Sequence of chain 1.G:
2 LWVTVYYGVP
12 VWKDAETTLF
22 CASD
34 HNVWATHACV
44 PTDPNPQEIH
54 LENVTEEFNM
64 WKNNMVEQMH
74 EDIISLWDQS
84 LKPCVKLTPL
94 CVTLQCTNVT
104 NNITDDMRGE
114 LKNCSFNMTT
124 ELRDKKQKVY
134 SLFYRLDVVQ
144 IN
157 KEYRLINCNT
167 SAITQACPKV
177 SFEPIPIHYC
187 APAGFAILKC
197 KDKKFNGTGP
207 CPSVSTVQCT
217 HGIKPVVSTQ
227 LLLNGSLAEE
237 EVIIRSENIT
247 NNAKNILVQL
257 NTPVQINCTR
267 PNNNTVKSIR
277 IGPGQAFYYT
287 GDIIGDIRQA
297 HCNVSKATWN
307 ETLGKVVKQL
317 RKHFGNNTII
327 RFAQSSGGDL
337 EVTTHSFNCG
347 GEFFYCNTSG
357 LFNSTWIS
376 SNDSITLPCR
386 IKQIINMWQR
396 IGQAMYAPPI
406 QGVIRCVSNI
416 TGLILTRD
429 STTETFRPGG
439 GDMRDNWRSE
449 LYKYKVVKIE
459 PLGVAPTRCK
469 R

Binding-site contacts:
Ligand atom C5 contacts residue ASN244 of chain 1.G at 3.8 Å.
Ligand atom C1 contacts residue ASN244 of chain 1.G at 1.5 Å.
Ligand atom O5 contacts residue THR246 of chain 1.G at 4.2 Å.
Ligand atom O6 contacts residue ASN247 of chain 1.G at 3.8 Å.
Ligand atom C5 contacts residue THR246 of chain 1.G at 4.0 Å.
Ligand atom O5 contacts residue ASN244 of chain 1.G at 2.5 Å (h-bond).
Ligand atom C2 contacts residue ASN244 of chain 1.G at 2.6 Å.
Ligand atom C3 contacts residue ASN244 of chain 1.G at 3.9 Å.
Ligand atom C1 contacts residue THR246 of chain 1.G at 4.1 Å.
Ligand atom C1 contacts residue ASN247 of chain 1.G at 4.2 Å.
Ligand atom C8 contacts residue ASN244 of chain 1.G at 4.0 Å.
Ligand atom N2 contacts residue ASN244 of chain 1.G at 3.0 Å (h-bond).
Ligand atom C4 contacts residue ASN244 of chain 1.G at 4.4 Å.
Ligand atom C7 contacts residue ASN244 of chain 1.G at 3.3 Å.
Ligand atom O5 contacts residue ASN247 of chain 1.G at 3.5 Å.
Ligand atom O7 contacts residue ASN244 of chain 1.G at 3.2 Å (h-bond).
Ligand atom O6 contacts residue THR246 of chain 1.G at 4.1 Å.

This small molecule binds to this protein.
Small molecule (SMILES): CC(=O)N[C@H]1[C@H](O[C@H]2[C@H](O)[C@@H](NC(C)=O)CO[C@@H]2CO)O[C@H](CO)[C@@H](O)[C@@H]1O